Binding-site contacts:
Ligand atom C5 contacts residue ASN972 of chain 1.E at 4.1 Å.
Ligand atom C2 contacts residue ASN972 of chain 1.E at 2.9 Å.
Ligand atom C1 contacts residue ASN972 of chain 1.E at 1.8 Å.
Ligand atom O5 contacts residue ASN972 of chain 1.E at 2.8 Å (h-bond).
Ligand atom N2 contacts residue ASN972 of chain 1.E at 3.1 Å (h-bond).
Ligand atom C7 contacts residue ASN972 of chain 1.E at 4.1 Å.
Ligand atom C3 contacts residue ASN972 of chain 1.E at 4.2 Å.

A protein and the small-molecule ligand that binds it are described below.
Small molecule (SMILES): CC(=O)N[C@@H]1[C@@H](O)[C@H](O)[C@@H](CO)O[C@H]1O

Sequence of chain 1.E:
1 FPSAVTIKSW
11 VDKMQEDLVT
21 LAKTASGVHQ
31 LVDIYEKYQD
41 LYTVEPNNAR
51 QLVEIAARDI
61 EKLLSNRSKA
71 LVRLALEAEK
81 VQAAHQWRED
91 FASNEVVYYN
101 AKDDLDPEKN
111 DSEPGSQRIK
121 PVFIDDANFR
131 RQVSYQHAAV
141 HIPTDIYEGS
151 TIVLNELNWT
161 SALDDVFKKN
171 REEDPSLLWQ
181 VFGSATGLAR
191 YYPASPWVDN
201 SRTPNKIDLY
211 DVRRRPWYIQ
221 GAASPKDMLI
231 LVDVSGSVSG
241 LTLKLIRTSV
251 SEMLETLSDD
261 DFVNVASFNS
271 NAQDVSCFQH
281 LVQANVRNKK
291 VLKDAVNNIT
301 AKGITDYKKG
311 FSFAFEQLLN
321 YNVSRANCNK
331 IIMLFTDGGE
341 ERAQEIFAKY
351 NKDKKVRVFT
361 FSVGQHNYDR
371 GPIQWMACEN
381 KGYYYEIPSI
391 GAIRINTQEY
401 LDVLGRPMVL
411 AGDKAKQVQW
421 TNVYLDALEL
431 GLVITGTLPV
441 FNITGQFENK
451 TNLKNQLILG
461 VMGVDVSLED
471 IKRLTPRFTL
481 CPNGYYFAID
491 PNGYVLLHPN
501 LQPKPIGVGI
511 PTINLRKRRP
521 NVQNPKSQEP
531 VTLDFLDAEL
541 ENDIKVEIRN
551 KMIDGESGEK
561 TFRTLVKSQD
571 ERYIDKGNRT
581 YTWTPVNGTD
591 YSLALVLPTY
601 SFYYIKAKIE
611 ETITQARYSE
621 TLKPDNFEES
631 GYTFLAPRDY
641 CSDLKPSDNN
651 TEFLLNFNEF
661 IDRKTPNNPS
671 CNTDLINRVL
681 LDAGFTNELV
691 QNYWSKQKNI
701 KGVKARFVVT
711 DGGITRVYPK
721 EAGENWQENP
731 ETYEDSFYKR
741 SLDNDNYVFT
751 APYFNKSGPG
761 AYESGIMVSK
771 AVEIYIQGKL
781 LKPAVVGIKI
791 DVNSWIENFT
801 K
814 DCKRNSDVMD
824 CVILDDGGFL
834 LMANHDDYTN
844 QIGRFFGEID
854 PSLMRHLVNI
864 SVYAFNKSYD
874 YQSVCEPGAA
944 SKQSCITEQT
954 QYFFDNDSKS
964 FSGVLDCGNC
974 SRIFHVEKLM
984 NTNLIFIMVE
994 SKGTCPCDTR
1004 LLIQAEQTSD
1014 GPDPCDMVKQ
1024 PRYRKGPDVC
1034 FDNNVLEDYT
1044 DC